A small-molecule ligand and the protein it binds are described below.
Small molecule (SMILES): CC(=O)N[C@H]1[C@H](O[C@H]2[C@H](O)[C@@H](NC(C)=O)CO[C@@H]2CO[C@@H]2O[C@@H](C)[C@@H](O)[C@@H](O)[C@@H]2O)O[C@H](CO)[C@@H](O)[C@@H]1O

Sequence of chain 15.B:
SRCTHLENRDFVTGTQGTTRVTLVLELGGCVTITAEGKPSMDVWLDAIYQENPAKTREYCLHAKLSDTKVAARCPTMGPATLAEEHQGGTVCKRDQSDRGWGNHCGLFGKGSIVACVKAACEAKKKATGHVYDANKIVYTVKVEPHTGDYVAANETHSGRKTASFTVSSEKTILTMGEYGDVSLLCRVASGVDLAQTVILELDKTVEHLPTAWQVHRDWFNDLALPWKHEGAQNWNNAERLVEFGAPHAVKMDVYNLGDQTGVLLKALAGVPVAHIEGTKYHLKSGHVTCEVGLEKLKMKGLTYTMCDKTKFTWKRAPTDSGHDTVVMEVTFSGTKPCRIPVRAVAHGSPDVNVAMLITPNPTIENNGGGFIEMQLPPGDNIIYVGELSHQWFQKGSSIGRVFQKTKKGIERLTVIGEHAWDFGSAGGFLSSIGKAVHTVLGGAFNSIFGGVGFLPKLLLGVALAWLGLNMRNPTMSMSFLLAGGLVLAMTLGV

Sequence of chain 15.A:
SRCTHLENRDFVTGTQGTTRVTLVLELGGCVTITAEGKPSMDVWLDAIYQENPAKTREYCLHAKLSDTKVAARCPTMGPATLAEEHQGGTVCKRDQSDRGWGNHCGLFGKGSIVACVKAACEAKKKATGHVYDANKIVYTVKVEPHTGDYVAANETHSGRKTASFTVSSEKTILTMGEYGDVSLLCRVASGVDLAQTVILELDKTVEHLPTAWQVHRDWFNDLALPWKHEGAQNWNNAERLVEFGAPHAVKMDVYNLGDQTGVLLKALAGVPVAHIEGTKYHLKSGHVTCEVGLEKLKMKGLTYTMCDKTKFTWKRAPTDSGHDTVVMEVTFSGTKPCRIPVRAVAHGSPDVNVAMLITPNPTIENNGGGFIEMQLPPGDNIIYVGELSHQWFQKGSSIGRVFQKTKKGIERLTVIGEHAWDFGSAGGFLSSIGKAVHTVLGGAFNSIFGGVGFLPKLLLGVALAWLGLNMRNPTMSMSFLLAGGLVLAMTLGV

Binding-site contacts:
Ligand atom C1 contacts residue HIS104 of chain 15.A at 3.2 Å.
Ligand atom C2 contacts residue ASN154 of chain 15.B at 2.4 Å.
Ligand atom N2 contacts residue ASN154 of chain 15.B at 2.9 Å (h-bond).
Ligand atom C3 contacts residue ASN154 of chain 15.B at 3.8 Å.
Ligand atom O5 contacts residue HIS104 of chain 15.A at 3.0 Å (h-bond).
Ligand atom O7 contacts residue ASN154 of chain 15.B at 3.3 Å (h-bond).
Ligand atom C4 contacts residue HIS104 of chain 15.A at 4.4 Å.
Ligand atom C8 contacts residue ASN154 of chain 15.B at 3.4 Å.
Ligand atom C5 contacts residue HIS104 of chain 15.A at 3.1 Å.
Ligand atom C4 contacts residue ASN154 of chain 15.B at 4.2 Å.
Ligand atom C1 contacts residue ASN154 of chain 15.B at 1.4 Å.
Ligand atom C8 contacts residue HIS104 of chain 15.A at 4.0 Å.
Ligand atom C5 contacts residue ASN154 of chain 15.B at 3.7 Å.
Ligand atom O5 contacts residue ASN154 of chain 15.B at 2.4 Å (h-bond).
Ligand atom C6 contacts residue HIS104 of chain 15.A at 3.2 Å.
Ligand atom C7 contacts residue ASN154 of chain 15.B at 3.3 Å.